Sequence of chain 1.B:
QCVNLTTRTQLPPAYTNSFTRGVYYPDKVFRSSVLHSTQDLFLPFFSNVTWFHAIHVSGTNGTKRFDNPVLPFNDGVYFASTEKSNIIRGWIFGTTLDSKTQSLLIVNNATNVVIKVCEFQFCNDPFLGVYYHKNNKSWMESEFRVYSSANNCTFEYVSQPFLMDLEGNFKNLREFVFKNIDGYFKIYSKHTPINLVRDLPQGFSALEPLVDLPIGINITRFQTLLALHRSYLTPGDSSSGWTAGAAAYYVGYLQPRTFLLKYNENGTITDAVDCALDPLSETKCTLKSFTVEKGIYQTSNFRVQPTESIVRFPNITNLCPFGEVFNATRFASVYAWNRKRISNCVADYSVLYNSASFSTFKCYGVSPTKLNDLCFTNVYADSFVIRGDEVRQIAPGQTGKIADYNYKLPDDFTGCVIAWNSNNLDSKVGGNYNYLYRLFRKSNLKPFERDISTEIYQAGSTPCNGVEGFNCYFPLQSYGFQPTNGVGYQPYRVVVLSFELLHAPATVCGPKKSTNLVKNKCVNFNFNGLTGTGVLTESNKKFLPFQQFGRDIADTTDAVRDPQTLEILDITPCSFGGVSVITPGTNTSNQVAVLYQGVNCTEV

Binding-site contacts:
Ligand atom C3 contacts residue ASN269 of chain 1.B at 3.8 Å.
Ligand atom C5 contacts residue ASN269 of chain 1.B at 3.7 Å.
Ligand atom O5 contacts residue ASN269 of chain 1.B at 2.4 Å (h-bond).
Ligand atom N2 contacts residue ASN269 of chain 1.B at 2.9 Å (h-bond).
Ligand atom C1 contacts residue ASN269 of chain 1.B at 1.4 Å.
Ligand atom O7 contacts residue LYS545 of chain 1.A at 3.0 Å (salt-bridge).
Ligand atom C6 contacts residue GLU268 of chain 1.B at 3.2 Å.
Ligand atom C5 contacts residue GLU268 of chain 1.B at 3.8 Å.
Ligand atom O6 contacts residue GLU268 of chain 1.B at 2.3 Å (salt-bridge).
Ligand atom C7 contacts residue LYS545 of chain 1.A at 3.7 Å.
Ligand atom C1 contacts residue GLU268 of chain 1.B at 4.4 Å.
Ligand atom O5 contacts residue GLU268 of chain 1.B at 3.2 Å (salt-bridge).
Ligand atom C8 contacts residue ASN269 of chain 1.B at 4.3 Å.
Ligand atom C4 contacts residue ASN269 of chain 1.B at 4.2 Å.
Ligand atom C7 contacts residue ASN269 of chain 1.B at 3.2 Å.
Ligand atom O7 contacts residue ASN269 of chain 1.B at 3.0 Å.
Ligand atom C2 contacts residue ASN269 of chain 1.B at 2.5 Å.
Ligand atom C8 contacts residue LYS545 of chain 1.A at 3.8 Å.

Sequence of chain 1.A:
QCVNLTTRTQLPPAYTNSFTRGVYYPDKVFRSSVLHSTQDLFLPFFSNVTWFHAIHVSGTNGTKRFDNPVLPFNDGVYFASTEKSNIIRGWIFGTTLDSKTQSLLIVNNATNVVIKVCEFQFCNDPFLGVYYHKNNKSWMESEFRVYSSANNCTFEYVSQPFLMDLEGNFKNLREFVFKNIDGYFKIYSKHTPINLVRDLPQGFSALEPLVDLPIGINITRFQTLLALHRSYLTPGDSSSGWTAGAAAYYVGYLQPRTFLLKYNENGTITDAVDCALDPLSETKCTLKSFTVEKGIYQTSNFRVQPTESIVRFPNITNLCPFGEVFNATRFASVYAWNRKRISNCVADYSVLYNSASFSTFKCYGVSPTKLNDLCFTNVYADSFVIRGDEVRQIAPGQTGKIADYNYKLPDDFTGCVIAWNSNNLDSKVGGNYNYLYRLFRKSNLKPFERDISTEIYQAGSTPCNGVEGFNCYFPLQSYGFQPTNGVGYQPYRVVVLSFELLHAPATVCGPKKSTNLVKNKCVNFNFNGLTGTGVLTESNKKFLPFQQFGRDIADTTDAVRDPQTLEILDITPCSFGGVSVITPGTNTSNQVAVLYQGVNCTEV

This protein binds this small molecule.
Small molecule (SMILES): CC(=O)N[C@@H]1[C@@H](O)[C@H](O)[C@@H](CO)O[C@H]1O